Binding-site contacts:
Ligand atom O3 contacts residue TYR29 of chain 1.A at 3.8 Å.
Ligand atom O4 contacts residue ARG151 of chain 1.A at 3.8 Å.
Ligand atom O6 contacts residue TYR77 of chain 1.A at 2.7 Å (h-bond).
Ligand atom C5 contacts residue ASP98 of chain 1.A at 3.8 Å.
Ligand atom O4 contacts residue ARG151 of chain 1.A at 3.1 Å (salt-bridge).
Ligand atom C4 contacts residue ASP98 of chain 1.A at 3.6 Å.
Ligand atom O2 contacts residue ASN27 of chain 1.A at 3.3 Å (h-bond).
Ligand atom O6 contacts residue TYR29 of chain 1.A at 3.9 Å.
Ligand atom O3 contacts residue TYR112 of chain 1.A at 3.9 Å.
Ligand atom C3 contacts residue ASP98 of chain 1.A at 3.3 Å.
Ligand atom O4 contacts residue ASP227 of chain 1.A at 2.6 Å (salt-bridge).
Ligand atom O5 contacts residue ARG151 of chain 1.A at 3.0 Å (salt-bridge).
Ligand atom O2 contacts residue GLU173 of chain 1.A at 2.5 Å (salt-bridge).
Ligand atom O6 contacts residue ASP98 of chain 1.A at 2.7 Å (salt-bridge).
Ligand atom C3 contacts residue ASN27 of chain 1.A at 3.6 Å.
Ligand atom O3 contacts residue ASP227 of chain 1.A at 2.6 Å (salt-bridge).
Ligand atom C5 contacts residue ARG151 of chain 1.A at 3.8 Å.
Ligand atom O3 contacts residue ARG151 of chain 1.A at 2.9 Å (salt-bridge).
Ligand atom O6 contacts residue PRO23 of chain 1.A at 3.9 Å.
Ligand atom C4 contacts residue ASP227 of chain 1.A at 3.4 Å.
Ligand atom C3 contacts residue ASP227 of chain 1.A at 3.6 Å.
Ligand atom O2 contacts residue ASP98 of chain 1.A at 3.3 Å (salt-bridge).
Ligand atom C2 contacts residue GLU173 of chain 1.A at 3.5 Å.
Ligand atom C6 contacts residue ARG151 of chain 1.A at 3.8 Å.
Ligand atom C2 contacts residue ARG151 of chain 1.A at 3.9 Å.
Ligand atom O3 contacts residue ASP98 of chain 1.A at 2.5 Å (salt-bridge).
Ligand atom O3 contacts residue ASN199 of chain 1.A at 3.0 Å (h-bond).
Ligand atom C2 contacts residue ASP98 of chain 1.A at 3.2 Å.
Ligand atom C4 contacts residue TYR29 of chain 1.A at 3.7 Å (hydrophobic).
Ligand atom C6 contacts residue ASP98 of chain 1.A at 3.3 Å.
Ligand atom C6 contacts residue TYR77 of chain 1.A at 3.7 Å (hydrophobic).
Ligand atom O3 contacts residue GLU173 of chain 1.A at 3.9 Å.
Ligand atom C3 contacts residue TYR29 of chain 1.A at 3.8 Å (hydrophobic).
Ligand atom C6 contacts residue TYR112 of chain 1.A at 3.8 Å (hydrophobic).
Ligand atom O6 contacts residue PHE110 of chain 1.A at 3.3 Å.
Ligand atom O5 contacts residue ASP98 of chain 1.A at 3.1 Å (salt-bridge).
Ligand atom C1 contacts residue ARG151 of chain 1.A at 3.8 Å.
Ligand atom C5 contacts residue TYR29 of chain 1.A at 3.8 Å (hydrophobic).
Ligand atom O3 contacts residue ASN27 of chain 1.A at 3.0 Å (h-bond).
Ligand atom C1 contacts residue ASP98 of chain 1.A at 3.7 Å.

Sequence of chain 1.A:
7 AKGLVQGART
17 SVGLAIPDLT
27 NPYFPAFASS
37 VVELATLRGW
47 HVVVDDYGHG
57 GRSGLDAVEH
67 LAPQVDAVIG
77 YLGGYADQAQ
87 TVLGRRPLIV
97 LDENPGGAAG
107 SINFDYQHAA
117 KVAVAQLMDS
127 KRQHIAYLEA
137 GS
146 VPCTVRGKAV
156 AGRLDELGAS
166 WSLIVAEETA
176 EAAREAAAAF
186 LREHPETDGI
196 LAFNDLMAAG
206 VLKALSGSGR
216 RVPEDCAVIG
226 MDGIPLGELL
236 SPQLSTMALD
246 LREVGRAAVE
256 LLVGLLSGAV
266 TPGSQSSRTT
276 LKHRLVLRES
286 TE

A small-molecule ligand and the protein it binds are described below.
Small molecule (SMILES): OC[C@H]1O[C@@H](O[C@H]2[C@H](O)[C@@H](O)[C@@H](O)O[C@@H]2CO)[C@H](O)[C@@H](O)[C@H]1O